This protein binds this small molecule.
Small molecule (SMILES): O=C(O)c1cc(SCCc2ccccc2)ccc1NS(=O)(=O)c1ccc2ccccc2c1

Sequence of chain 1.C:
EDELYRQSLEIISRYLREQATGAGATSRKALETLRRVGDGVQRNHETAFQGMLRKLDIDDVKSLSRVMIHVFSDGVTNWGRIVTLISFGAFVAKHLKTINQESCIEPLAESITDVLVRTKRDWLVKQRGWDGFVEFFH

Binding-site contacts:
Ligand atom C5 contacts residue VAL86 of chain 1.C at 3.7 Å (hydrophobic).
Ligand atom C17 contacts residue ARG96 of chain 1.C at 3.7 Å.
Ligand atom S contacts residue MET83 of chain 1.C at 3.9 Å.
Ligand atom C11 contacts residue MET64 of chain 1.C at 3.8 Å (hydrophobic).
Ligand atom C17 contacts residue VAL86 of chain 1.C at 3.9 Å (hydrophobic).
Ligand atom C6 contacts residue MET64 of chain 1.C at 3.8 Å (hydrophobic).
Ligand atom C16 contacts residue ARG96 of chain 1.C at 3.7 Å.
Ligand atom N contacts residue THR99 of chain 1.C at 4.1 Å.
Ligand atom O contacts residue PHE87 of chain 1.C at 3.5 Å.
Ligand atom C23 contacts residue VAL86 of chain 1.C at 4.0 Å (hydrophobic).
Ligand atom C2 contacts residue VAL86 of chain 1.C at 3.6 Å (hydrophobic).
Ligand atom C4 contacts residue LEU68 of chain 1.C at 3.9 Å (hydrophobic).
Ligand atom C19 contacts residue VAL86 of chain 1.C at 3.7 Å (hydrophobic).
Ligand atom C24 contacts residue MET64 of chain 1.C at 3.9 Å (hydrophobic).
Ligand atom O3 contacts residue ARG96 of chain 1.C at 3.8 Å.
Ligand atom C contacts residue ARG96 of chain 1.C at 3.5 Å.
Ligand atom C7 contacts residue VAL86 of chain 1.C at 3.7 Å (hydrophobic).
Ligand atom O2 contacts residue HIS57 of chain 1.C at 3.9 Å.
Ligand atom C13 contacts residue MET64 of chain 1.C at 3.8 Å (hydrophobic).
Ligand atom O3 contacts residue THR99 of chain 1.C at 3.1 Å.
Ligand atom C11 contacts residue LEU68 of chain 1.C at 4.0 Å (hydrophobic).
Ligand atom C12 contacts residue PHE103 of chain 1.C at 3.2 Å (hydrophobic).
Ligand atom C5 contacts residue MET64 of chain 1.C at 3.8 Å (hydrophobic).
Ligand atom O contacts residue VAL86 of chain 1.C at 3.5 Å.
Ligand atom O2 contacts residue THR99 of chain 1.C at 4.0 Å.
Ligand atom O contacts residue ARG96 of chain 1.C at 3.1 Å (salt-bridge).
Ligand atom C contacts residue PHE87 of chain 1.C at 4.1 Å (hydrophobic).
Ligand atom C1 contacts residue LEU100 of chain 1.C at 4.1 Å (hydrophobic).
Ligand atom C13 contacts residue PHE103 of chain 1.C at 3.4 Å (hydrophobic).
Ligand atom O1 contacts residue ARG96 of chain 1.C at 3.2 Å (salt-bridge).
Ligand atom O1 contacts residue LEU100 of chain 1.C at 4.0 Å.
Ligand atom C22 contacts residue MET64 of chain 1.C at 3.6 Å (hydrophobic).
Ligand atom C4 contacts residue PHE103 of chain 1.C at 4.1 Å (hydrophobic).
Ligand atom S1 contacts residue THR99 of chain 1.C at 4.1 Å.
Ligand atom C10 contacts residue MET64 of chain 1.C at 4.1 Å (hydrophobic).
Ligand atom C contacts residue LEU100 of chain 1.C at 4.1 Å (hydrophobic).
Ligand atom C6 contacts residue VAL86 of chain 1.C at 4.1 Å (hydrophobic).
Ligand atom O1 contacts residue THR99 of chain 1.C at 3.9 Å.
Ligand atom C18 contacts residue VAL86 of chain 1.C at 3.6 Å (hydrophobic).
Ligand atom C2 contacts residue LEU100 of chain 1.C at 3.9 Å (hydrophobic).